Sequence of chain 2.A:
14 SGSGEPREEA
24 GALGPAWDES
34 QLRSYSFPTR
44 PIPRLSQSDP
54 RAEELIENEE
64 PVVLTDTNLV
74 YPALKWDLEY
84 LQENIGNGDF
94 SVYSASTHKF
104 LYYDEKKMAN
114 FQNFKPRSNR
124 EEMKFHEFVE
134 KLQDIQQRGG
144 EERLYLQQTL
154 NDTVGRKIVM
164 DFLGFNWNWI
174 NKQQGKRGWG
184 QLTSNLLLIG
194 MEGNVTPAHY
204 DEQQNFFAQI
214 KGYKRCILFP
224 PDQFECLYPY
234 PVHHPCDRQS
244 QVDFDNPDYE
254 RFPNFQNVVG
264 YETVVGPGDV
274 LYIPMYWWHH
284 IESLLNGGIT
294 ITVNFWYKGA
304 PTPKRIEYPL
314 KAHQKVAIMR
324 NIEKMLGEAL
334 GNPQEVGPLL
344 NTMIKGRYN

The small molecule below binds the protein below.
Small molecule (SMILES): O=C(O)CCC(=O)C(=O)O

Sequence of chain 2.B:
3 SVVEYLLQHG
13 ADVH

Binding-site contacts:
Ligand atom C2 contacts residue FE21 of chain 2.C at 2.7 Å.
Ligand atom C5 contacts residue LEU191 of chain 2.A at 3.9 Å (hydrophobic).
Ligand atom O3 contacts residue TYR148 of chain 2.A at 3.4 Å (h-bond).
Ligand atom O4 contacts residue THR199 of chain 2.A at 2.7 Å (h-bond).
Ligand atom O3 contacts residue LEU191 of chain 2.A at 3.9 Å.
Ligand atom O1 contacts residue FE21 of chain 2.C at 3.9 Å.
Ligand atom C1 contacts residue ASN297 of chain 2.A at 4.0 Å.
Ligand atom C4 contacts residue ILE284 of chain 2.A at 3.8 Å (hydrophobic).
Ligand atom C1 contacts residue ASN208 of chain 2.A at 3.3 Å.
Ligand atom O2 contacts residue ASP204 of chain 2.A at 2.6 Å (salt-bridge).
Ligand atom C3 contacts residue PHE210 of chain 2.A at 3.5 Å (hydrophobic).
Ligand atom O1 contacts residue TRP299 of chain 2.A at 3.7 Å.
Ligand atom C1 contacts residue TRP299 of chain 2.A at 3.5 Å (hydrophobic).
Ligand atom O1 contacts residue ASN208 of chain 2.A at 2.7 Å (h-bond).
Ligand atom C2 contacts residue HIS282 of chain 2.A at 4.0 Å.
Ligand atom C5 contacts residue THR199 of chain 2.A at 3.6 Å.
Ligand atom O5 contacts residue FE21 of chain 2.C at 2.1 Å.
Ligand atom O4 contacts residue ILE284 of chain 2.A at 3.7 Å.
Ligand atom O5 contacts residue HIS282 of chain 2.A at 3.5 Å (h-bond).
Ligand atom O4 contacts residue LYS217 of chain 2.A at 3.8 Å.
Ligand atom O1 contacts residue PHE210 of chain 2.A at 3.8 Å.
Ligand atom O3 contacts residue LYS217 of chain 2.A at 2.8 Å (salt-bridge).
Ligand atom O2 contacts residue TRP299 of chain 2.A at 3.1 Å.
Ligand atom O2 contacts residue HIS282 of chain 2.A at 3.3 Å (h-bond).
Ligand atom C5 contacts residue LYS217 of chain 2.A at 3.7 Å.
Ligand atom C5 contacts residue ILE284 of chain 2.A at 3.7 Å (hydrophobic).
Ligand atom C1 contacts residue HIS282 of chain 2.A at 3.9 Å.
Ligand atom C1 contacts residue FE21 of chain 2.C at 2.6 Å.
Ligand atom O2 contacts residue FE21 of chain 2.C at 1.9 Å.
Ligand atom C5 contacts residue TYR148 of chain 2.A at 3.2 Å (hydrophobic).
Ligand atom C4 contacts residue LEU191 of chain 2.A at 4.0 Å (hydrophobic).
Ligand atom O3 contacts residue PHE210 of chain 2.A at 3.3 Å.
Ligand atom O1 contacts residue ASN297 of chain 2.A at 3.1 Å (h-bond).
Ligand atom C1 contacts residue ASP204 of chain 2.A at 3.8 Å.
Ligand atom O4 contacts residue TYR148 of chain 2.A at 2.5 Å (h-bond).
Ligand atom C4 contacts residue THR199 of chain 2.A at 3.7 Å.
Ligand atom O5 contacts residue HIS202 of chain 2.A at 3.1 Å (h-bond).
Ligand atom O2 contacts residue ASN208 of chain 2.A at 3.3 Å (h-bond).
Ligand atom C3 contacts residue ILE284 of chain 2.A at 3.6 Å (hydrophobic).
Ligand atom O3 contacts residue ILE284 of chain 2.A at 3.5 Å.